Sequence of chain 1.C:
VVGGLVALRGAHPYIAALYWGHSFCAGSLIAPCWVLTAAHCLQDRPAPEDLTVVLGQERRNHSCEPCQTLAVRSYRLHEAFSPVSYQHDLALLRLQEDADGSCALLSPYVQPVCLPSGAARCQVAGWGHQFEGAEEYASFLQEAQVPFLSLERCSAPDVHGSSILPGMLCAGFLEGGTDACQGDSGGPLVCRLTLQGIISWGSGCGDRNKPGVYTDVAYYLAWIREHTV

This protein binds this small molecule.
Small molecule (SMILES): CC(=O)N[C@H]1[C@H](O[C@H]2[C@H](O)[C@@H](NC(C)=O)CO[C@@H]2CO)O[C@H](CO)[C@@H](O[C@@H]2O[C@H](CO)[C@@H](O)[C@H](O)[C@H]2NC(C)=O)[C@@H]1O

Binding-site contacts:
Ligand atom C3 contacts residue ASN61 of chain 1.C at 3.7 Å.
Ligand atom O5 contacts residue TYR19 of chain 1.C at 3.8 Å.
Ligand atom O3 contacts residue VAL54 of chain 1.C at 4.4 Å.
Ligand atom C8 contacts residue TRP20 of chain 1.C at 4.5 Å (hydrophobic).
Ligand atom O7 contacts residue SER63 of chain 1.C at 3.6 Å.
Ligand atom C6 contacts residue TYR19 of chain 1.C at 4.2 Å (hydrophobic).
Ligand atom C5 contacts residue THR52 of chain 1.C at 3.5 Å.
Ligand atom N2 contacts residue ASN61 of chain 1.C at 2.8 Å (h-bond).
Ligand atom C2 contacts residue THR52 of chain 1.C at 4.3 Å.
Ligand atom C8 contacts residue TYR19 of chain 1.C at 3.1 Å (hydrophobic).
Ligand atom C2 contacts residue TYR19 of chain 1.C at 4.3 Å (hydrophobic).
Ligand atom O7 contacts residue ASN61 of chain 1.C at 3.8 Å.
Ligand atom C3 contacts residue THR52 of chain 1.C at 4.0 Å.
Ligand atom C1 contacts residue TYR19 of chain 1.C at 4.3 Å (hydrophobic).
Ligand atom O5 contacts residue ASN61 of chain 1.C at 2.5 Å (h-bond).
Ligand atom C1 contacts residue ASN61 of chain 1.C at 1.4 Å.
Ligand atom C7 contacts residue GLN57 of chain 1.C at 3.5 Å.
Ligand atom C2 contacts residue ASN61 of chain 1.C at 2.4 Å.
Ligand atom C7 contacts residue VAL54 of chain 1.C at 4.2 Å (hydrophobic).
Ligand atom C8 contacts residue VAL54 of chain 1.C at 3.4 Å (hydrophobic).
Ligand atom C7 contacts residue ASN61 of chain 1.C at 3.3 Å.
Ligand atom C8 contacts residue ASN61 of chain 1.C at 3.4 Å.
Ligand atom C8 contacts residue GLY21 of chain 1.C at 3.6 Å.
Ligand atom C1 contacts residue THR52 of chain 1.C at 3.7 Å.
Ligand atom C8 contacts residue GLN57 of chain 1.C at 3.1 Å.
Ligand atom C4 contacts residue ASN61 of chain 1.C at 4.2 Å.
Ligand atom C7 contacts residue HIS62 of chain 1.C at 4.2 Å.
Ligand atom C4 contacts residue THR52 of chain 1.C at 4.2 Å.
Ligand atom O7 contacts residue GLN57 of chain 1.C at 3.2 Å (h-bond).
Ligand atom C5 contacts residue TYR19 of chain 1.C at 4.5 Å (hydrophobic).
Ligand atom O7 contacts residue HIS62 of chain 1.C at 3.5 Å.
Ligand atom C4 contacts residue TYR19 of chain 1.C at 4.1 Å (hydrophobic).
Ligand atom O5 contacts residue THR52 of chain 1.C at 4.0 Å.
Ligand atom O3 contacts residue THR52 of chain 1.C at 3.6 Å.
Ligand atom C5 contacts residue ASN61 of chain 1.C at 3.7 Å.